The small molecule below binds the protein below.
Small molecule (SMILES): O=C(O)Cc1c[nH]c2ccccc12

Sequence of chain 1.D:
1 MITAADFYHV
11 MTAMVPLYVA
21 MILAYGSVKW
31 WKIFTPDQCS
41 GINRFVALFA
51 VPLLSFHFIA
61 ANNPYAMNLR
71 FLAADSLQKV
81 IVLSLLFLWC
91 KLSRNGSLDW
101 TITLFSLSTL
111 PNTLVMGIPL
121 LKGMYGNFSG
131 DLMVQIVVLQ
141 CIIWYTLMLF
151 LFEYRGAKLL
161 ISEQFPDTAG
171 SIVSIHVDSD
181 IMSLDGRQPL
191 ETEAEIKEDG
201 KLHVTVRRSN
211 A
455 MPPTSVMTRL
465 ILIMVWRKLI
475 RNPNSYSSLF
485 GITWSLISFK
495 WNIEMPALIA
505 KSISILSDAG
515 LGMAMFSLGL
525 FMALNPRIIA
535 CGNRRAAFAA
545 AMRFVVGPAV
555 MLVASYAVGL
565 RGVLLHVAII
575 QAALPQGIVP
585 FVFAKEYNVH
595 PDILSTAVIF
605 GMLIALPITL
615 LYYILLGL

Binding-site contacts:
Ligand atom C18 contacts residue VAL583 of chain 1.D at 3.9 Å (hydrophobic).
Ligand atom C5 contacts residue ILE582 of chain 1.D at 3.5 Å (hydrophobic).
Ligand atom C5 contacts residue ALA518 of chain 1.D at 3.9 Å (hydrophobic).
Ligand atom C8 contacts residue VAL51 of chain 1.D at 3.9 Å (hydrophobic).
Ligand atom O3 contacts residue ASN478 of chain 1.D at 4.2 Å.
Ligand atom C4 contacts residue VAL115 of chain 1.D at 4.0 Å (hydrophobic).
Ligand atom C17 contacts residue VAL583 of chain 1.D at 4.4 Å (hydrophobic).
Ligand atom C18 contacts residue ASN478 of chain 1.D at 4.2 Å.
Ligand atom N contacts residue VAL115 of chain 1.D at 4.1 Å.
Ligand atom O2 contacts residue ASN478 of chain 1.D at 3.4 Å (h-bond).
Ligand atom C7 contacts residue VAL583 of chain 1.D at 4.3 Å (hydrophobic).
Ligand atom C7 contacts residue VAL51 of chain 1.D at 4.1 Å (hydrophobic).
Ligand atom C4 contacts residue LEU522 of chain 1.D at 4.1 Å (hydrophobic).
Ligand atom C5 contacts residue ASN112 of chain 1.D at 4.4 Å.
Ligand atom C1 contacts residue ILE582 of chain 1.D at 4.0 Å (hydrophobic).
Ligand atom C contacts residue VAL115 of chain 1.D at 3.9 Å (hydrophobic).
Ligand atom C18 contacts residue VAL51 of chain 1.D at 4.2 Å (hydrophobic).
Ligand atom C8 contacts residue ILE582 of chain 1.D at 4.2 Å (hydrophobic).
Ligand atom O2 contacts residue VAL51 of chain 1.D at 3.1 Å.
Ligand atom C17 contacts residue ILE582 of chain 1.D at 4.5 Å (hydrophobic).
Ligand atom C contacts residue ILE582 of chain 1.D at 3.8 Å (hydrophobic).
Ligand atom O3 contacts residue VAL583 of chain 1.D at 4.0 Å.
Ligand atom N contacts residue VAL51 of chain 1.D at 4.3 Å.
Ligand atom C2 contacts residue VAL46 of chain 1.D at 4.4 Å (hydrophobic).
Ligand atom O2 contacts residue VAL583 of chain 1.D at 4.2 Å.
Ligand atom C1 contacts residue VAL51 of chain 1.D at 4.1 Å (hydrophobic).
Ligand atom N contacts residue ILE582 of chain 1.D at 4.2 Å.
Ligand atom C4 contacts residue ALA518 of chain 1.D at 3.3 Å (hydrophobic).
Ligand atom C5 contacts residue VAL115 of chain 1.D at 3.2 Å (hydrophobic).
Ligand atom C2 contacts residue VAL51 of chain 1.D at 4.3 Å (hydrophobic).
Ligand atom C4 contacts residue ILE582 of chain 1.D at 4.0 Å (hydrophobic).
Ligand atom C8 contacts residue VAL583 of chain 1.D at 3.6 Å (hydrophobic).
Ligand atom C2 contacts residue ILE582 of chain 1.D at 4.3 Å (hydrophobic).
Ligand atom C3 contacts residue ALA518 of chain 1.D at 3.4 Å (hydrophobic).
Ligand atom C7 contacts residue ILE582 of chain 1.D at 4.2 Å (hydrophobic).